The small molecule below binds the protein below.
Small molecule (SMILES): Nc1ccc(C(=O)O)cc1

Binding-site contacts:
Ligand atom C5 contacts residue GLU44 of chain 2.B at 3.7 Å.
Ligand atom N4 contacts residue HIS447 of chain 2.A at 3.2 Å.
Ligand atom C5 contacts residue ASN38 of chain 2.B at 4.0 Å.
Ligand atom N4 contacts residue GLU44 of chain 2.B at 3.6 Å.
Ligand atom C2 contacts residue ARG453 of chain 2.A at 4.2 Å.
Ligand atom C2 contacts residue MET448 of chain 2.A at 3.6 Å (hydrophobic).
Ligand atom O2' contacts residue GLN458 of chain 2.A at 3.3 Å (h-bond).
Ligand atom C5 contacts residue ARG453 of chain 2.A at 3.5 Å.
Ligand atom C2 contacts residue ASN446 of chain 2.A at 4.2 Å.
Ligand atom O1' contacts residue ARG453 of chain 2.A at 4.0 Å.
Ligand atom C2 contacts residue PRO47 of chain 2.B at 4.3 Å (hydrophobic).
Ligand atom N4 contacts residue LEU45 of chain 2.B at 2.8 Å (h-bond).
Ligand atom C4 contacts residue GLU44 of chain 2.B at 3.8 Å.
Ligand atom C3 contacts residue LEU45 of chain 2.B at 3.7 Å (hydrophobic).
Ligand atom C4 contacts residue LEU45 of chain 2.B at 3.7 Å (hydrophobic).
Ligand atom C4 contacts residue SER41 of chain 2.B at 3.7 Å.
Ligand atom C1' contacts residue GLN458 of chain 2.A at 3.6 Å.
Ligand atom C3 contacts residue MET448 of chain 2.A at 3.7 Å (hydrophobic).
Ligand atom N4 contacts residue TRP43 of chain 2.B at 3.7 Å.
Ligand atom C4 contacts residue HIS447 of chain 2.A at 3.6 Å.
Ligand atom C1 contacts residue ARG453 of chain 2.A at 3.9 Å.
Ligand atom C3 contacts residue ARG453 of chain 2.A at 4.2 Å.
Ligand atom O2' contacts residue ARG453 of chain 2.A at 4.4 Å.
Ligand atom C5 contacts residue SER41 of chain 2.B at 3.4 Å.
Ligand atom C3 contacts residue PRO47 of chain 2.B at 3.9 Å (hydrophobic).
Ligand atom C1' contacts residue ARG453 of chain 2.A at 4.0 Å.
Ligand atom C3 contacts residue ASN446 of chain 2.A at 4.2 Å.
Ligand atom C1' contacts residue MET448 of chain 2.A at 4.5 Å (hydrophobic).
Ligand atom C6 contacts residue ASN38 of chain 2.B at 4.0 Å.
Ligand atom C6 contacts residue ARG453 of chain 2.A at 3.5 Å.
Ligand atom O1' contacts residue TYR470 of chain 2.A at 4.4 Å.
Ligand atom N4 contacts residue SER41 of chain 2.B at 3.8 Å.
Ligand atom O1' contacts residue GLN458 of chain 2.A at 2.9 Å (h-bond).
Ligand atom C6 contacts residue SER41 of chain 2.B at 4.1 Å.
Ligand atom C4 contacts residue ARG453 of chain 2.A at 3.9 Å.
Ligand atom C2 contacts residue HIS447 of chain 2.A at 4.4 Å.
Ligand atom O2' contacts residue MET448 of chain 2.A at 3.6 Å.
Ligand atom C3 contacts residue HIS447 of chain 2.A at 3.6 Å.

Sequence of chain 2.B:
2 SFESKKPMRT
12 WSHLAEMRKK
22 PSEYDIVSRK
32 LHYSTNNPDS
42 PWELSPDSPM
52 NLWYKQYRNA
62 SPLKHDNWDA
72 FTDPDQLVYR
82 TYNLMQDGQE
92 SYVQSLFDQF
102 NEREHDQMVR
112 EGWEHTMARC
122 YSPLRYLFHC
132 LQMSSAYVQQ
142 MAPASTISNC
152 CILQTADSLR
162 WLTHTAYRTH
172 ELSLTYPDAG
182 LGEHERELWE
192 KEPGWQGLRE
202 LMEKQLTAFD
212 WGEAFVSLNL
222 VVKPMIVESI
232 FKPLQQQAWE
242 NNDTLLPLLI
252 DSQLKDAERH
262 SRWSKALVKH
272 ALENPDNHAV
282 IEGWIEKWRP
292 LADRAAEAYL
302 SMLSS

Sequence of chain 2.A:
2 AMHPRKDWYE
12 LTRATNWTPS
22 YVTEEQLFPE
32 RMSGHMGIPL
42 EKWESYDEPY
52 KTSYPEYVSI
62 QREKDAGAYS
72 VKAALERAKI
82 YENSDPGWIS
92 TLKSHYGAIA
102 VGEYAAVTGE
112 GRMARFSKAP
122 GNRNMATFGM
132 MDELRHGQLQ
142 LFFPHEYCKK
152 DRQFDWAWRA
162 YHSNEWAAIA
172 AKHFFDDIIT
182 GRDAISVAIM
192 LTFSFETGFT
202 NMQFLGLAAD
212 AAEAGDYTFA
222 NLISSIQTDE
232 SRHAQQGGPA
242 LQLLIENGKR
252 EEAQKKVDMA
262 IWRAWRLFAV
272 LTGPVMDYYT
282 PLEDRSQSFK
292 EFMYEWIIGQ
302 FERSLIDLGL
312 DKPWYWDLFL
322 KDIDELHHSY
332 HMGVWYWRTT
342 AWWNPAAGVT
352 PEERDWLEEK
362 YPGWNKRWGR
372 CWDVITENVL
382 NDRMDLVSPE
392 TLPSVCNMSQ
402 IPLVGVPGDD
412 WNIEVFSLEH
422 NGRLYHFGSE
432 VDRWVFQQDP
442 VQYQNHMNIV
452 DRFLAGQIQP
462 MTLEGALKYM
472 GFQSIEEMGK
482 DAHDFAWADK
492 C